Sequence of chain 2.C:
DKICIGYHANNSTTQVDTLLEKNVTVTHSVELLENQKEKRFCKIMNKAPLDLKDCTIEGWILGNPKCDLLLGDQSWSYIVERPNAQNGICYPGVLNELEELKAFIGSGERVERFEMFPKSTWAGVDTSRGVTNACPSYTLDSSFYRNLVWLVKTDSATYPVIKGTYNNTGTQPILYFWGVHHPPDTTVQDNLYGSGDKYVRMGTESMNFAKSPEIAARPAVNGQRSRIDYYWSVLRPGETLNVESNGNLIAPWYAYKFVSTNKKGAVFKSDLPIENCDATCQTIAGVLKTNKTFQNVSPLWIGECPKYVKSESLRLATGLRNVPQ

A protein and the small-molecule ligand that binds it are described below.
Small molecule (SMILES): CC(=O)N[C@H]1[C@H](O[C@H]2[C@H](O)[C@@H](NC(C)=O)CO[C@@H]2CO)O[C@H](CO)[C@@H](O)[C@@H]1O

Sequence of chain 1.C:
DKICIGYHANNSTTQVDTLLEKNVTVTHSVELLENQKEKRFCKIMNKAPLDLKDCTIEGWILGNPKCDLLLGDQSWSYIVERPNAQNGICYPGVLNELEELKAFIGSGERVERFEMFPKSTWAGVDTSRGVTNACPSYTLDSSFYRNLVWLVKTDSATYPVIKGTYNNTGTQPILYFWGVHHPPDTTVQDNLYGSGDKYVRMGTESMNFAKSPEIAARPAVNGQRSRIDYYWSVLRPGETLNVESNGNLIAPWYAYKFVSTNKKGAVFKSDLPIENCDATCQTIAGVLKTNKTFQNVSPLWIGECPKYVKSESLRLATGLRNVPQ

Binding-site contacts:
Ligand atom N2 contacts residue THR240 of chain 2.C at 3.7 Å.
Ligand atom C4 contacts residue ASN167 of chain 2.C at 4.2 Å.
Ligand atom C1 contacts residue ASN167 of chain 2.C at 1.4 Å.
Ligand atom C1 contacts residue THR169 of chain 2.C at 4.4 Å.
Ligand atom C8 contacts residue GLU205 of chain 2.C at 4.0 Å.
Ligand atom C8 contacts residue THR240 of chain 2.C at 3.3 Å.
Ligand atom C8 contacts residue PRO219 of chain 1.C at 4.2 Å (hydrophobic).
Ligand atom C7 contacts residue ASN167 of chain 2.C at 3.8 Å.
Ligand atom O5 contacts residue ASN167 of chain 2.C at 2.3 Å (h-bond).
Ligand atom C5 contacts residue ASN167 of chain 2.C at 3.7 Å.
Ligand atom O5 contacts residue THR169 of chain 2.C at 4.0 Å.
Ligand atom O6 contacts residue THR169 of chain 2.C at 4.1 Å.
Ligand atom O7 contacts residue ASN167 of chain 2.C at 4.1 Å.
Ligand atom O6 contacts residue ASN167 of chain 2.C at 4.4 Å.
Ligand atom N2 contacts residue ASN167 of chain 2.C at 3.0 Å (h-bond).
Ligand atom C2 contacts residue ASN167 of chain 2.C at 2.5 Å.
Ligand atom C3 contacts residue ASN167 of chain 2.C at 3.8 Å.
Ligand atom C7 contacts residue THR240 of chain 2.C at 3.9 Å.